Binding-site contacts:
Ligand atom CAM contacts residue TYR183 of chain 1.F at 3.5 Å (hydrophobic).
Ligand atom CAI contacts residue ALA224 of chain 1.F at 3.6 Å (hydrophobic).
Ligand atom CAN contacts residue SER223 of chain 1.F at 3.6 Å.
Ligand atom CAF contacts residue NAP1 of chain 1.X at 3.8 Å.
Ligand atom CAH contacts residue PHE230 of chain 1.F at 3.9 Å (hydrophobic).
Ligand atom CAM contacts residue NAP1 of chain 1.X at 3.4 Å.
Ligand atom CAC contacts residue MET186 of chain 1.F at 3.6 Å (hydrophobic).
Ligand atom CL1 contacts residue PHE230 of chain 1.F at 3.8 Å.
Ligand atom CAG contacts residue SER223 of chain 1.F at 4.0 Å.
Ligand atom CL1 contacts residue PRO218 of chain 1.F at 4.2 Å.
Ligand atom CAI contacts residue NAP1 of chain 1.X at 3.4 Å.
Ligand atom CAD contacts residue ALA123 of chain 1.F at 4.2 Å (hydrophobic).
Ligand atom OAK contacts residue NAP1 of chain 1.X at 3.2 Å (h-bond).
Ligand atom CAI contacts residue SER223 of chain 1.F at 4.2 Å.
Ligand atom OAK contacts residue SER223 of chain 1.F at 3.7 Å.
Ligand atom CAJ contacts residue TYR173 of chain 1.F at 3.9 Å (hydrophobic).
Ligand atom OAA contacts residue TYR183 of chain 1.F at 2.8 Å (h-bond).
Ligand atom CAL contacts residue VAL227 of chain 1.F at 4.3 Å (hydrophobic).
Ligand atom CAD contacts residue SER223 of chain 1.F at 4.0 Å.
Ligand atom CAI contacts residue VAL227 of chain 1.F at 3.9 Å (hydrophobic).
Ligand atom CAJ contacts residue NAP1 of chain 1.X at 3.4 Å.
Ligand atom CAH contacts residue NAP1 of chain 1.X at 3.1 Å.
Ligand atom OAA contacts residue LYS190 of chain 1.F at 3.9 Å.
Ligand atom CAH contacts residue ALA224 of chain 1.F at 3.7 Å (hydrophobic).
Ligand atom CAF contacts residue ALA121 of chain 1.F at 3.9 Å (hydrophobic).
Ligand atom CAH contacts residue VAL227 of chain 1.F at 3.7 Å (hydrophobic).
Ligand atom CAO contacts residue NAP1 of chain 1.X at 3.5 Å.
Ligand atom OAA contacts residue NAP1 of chain 1.X at 2.5 Å (h-bond).
Ligand atom CAN contacts residue NAP1 of chain 1.X at 3.7 Å.
Ligand atom CAD contacts residue ALA121 of chain 1.F at 3.8 Å (hydrophobic).
Ligand atom CAD contacts residue PHE122 of chain 1.F at 3.8 Å (hydrophobic).
Ligand atom CAC contacts residue ALA123 of chain 1.F at 3.9 Å (hydrophobic).
Ligand atom CAL contacts residue NAP1 of chain 1.X at 3.2 Å.
Ligand atom CL1 contacts residue TYR173 of chain 1.F at 3.6 Å.
Ligand atom CAJ contacts residue TYR183 of chain 1.F at 3.5 Å (hydrophobic).
Ligand atom CAF contacts residue SER223 of chain 1.F at 3.4 Å.
Ligand atom CL1 contacts residue NAP1 of chain 1.X at 3.5 Å.
Ligand atom CAG contacts residue VAL227 of chain 1.F at 3.8 Å (hydrophobic).
Ligand atom CAE contacts residue MET186 of chain 1.F at 4.1 Å (hydrophobic).
Ligand atom CAD contacts residue MET186 of chain 1.F at 4.0 Å (hydrophobic).

The small molecule below binds the protein below.
Small molecule (SMILES): Oc1cc(Cl)ccc1Oc1ccccc1

Sequence of chain 1.F:
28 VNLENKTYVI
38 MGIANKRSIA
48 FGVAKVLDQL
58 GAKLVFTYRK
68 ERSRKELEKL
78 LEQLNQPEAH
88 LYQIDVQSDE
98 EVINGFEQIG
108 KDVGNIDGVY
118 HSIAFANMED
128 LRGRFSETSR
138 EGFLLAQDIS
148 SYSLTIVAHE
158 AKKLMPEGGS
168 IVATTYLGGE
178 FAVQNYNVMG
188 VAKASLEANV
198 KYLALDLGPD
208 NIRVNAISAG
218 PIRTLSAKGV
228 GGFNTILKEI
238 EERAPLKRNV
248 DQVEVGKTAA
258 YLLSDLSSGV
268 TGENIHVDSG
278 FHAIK